Sequence of chain 1.D:
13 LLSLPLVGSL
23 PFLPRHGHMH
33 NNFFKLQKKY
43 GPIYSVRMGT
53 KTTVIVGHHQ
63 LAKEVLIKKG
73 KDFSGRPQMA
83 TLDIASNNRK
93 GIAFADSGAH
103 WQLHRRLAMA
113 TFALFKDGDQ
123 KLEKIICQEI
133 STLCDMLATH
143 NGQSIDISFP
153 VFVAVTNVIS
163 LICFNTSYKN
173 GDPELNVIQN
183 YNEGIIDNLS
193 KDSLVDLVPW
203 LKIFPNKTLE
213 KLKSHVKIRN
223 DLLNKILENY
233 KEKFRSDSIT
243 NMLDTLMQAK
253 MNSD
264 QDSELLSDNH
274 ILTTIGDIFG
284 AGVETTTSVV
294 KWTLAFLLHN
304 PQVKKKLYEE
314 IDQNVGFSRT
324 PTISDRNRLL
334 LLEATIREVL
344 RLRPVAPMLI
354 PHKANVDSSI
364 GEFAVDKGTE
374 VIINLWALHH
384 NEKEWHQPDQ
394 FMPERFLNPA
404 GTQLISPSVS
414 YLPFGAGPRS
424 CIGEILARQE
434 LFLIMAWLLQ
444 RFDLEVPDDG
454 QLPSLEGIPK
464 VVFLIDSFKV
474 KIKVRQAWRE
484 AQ

Binding-site contacts:
Ligand atom C26 contacts residue PHE96 of chain 1.D at 4.1 Å (hydrophobic).
Ligand atom C04 contacts residue ILE187 of chain 1.D at 4.2 Å (hydrophobic).
Ligand atom C17 contacts residue PHE96 of chain 1.D at 4.2 Å (hydrophobic).
Ligand atom N22 contacts residue THR288 of chain 1.D at 3.7 Å.
Ligand atom C09 contacts residue PHE96 of chain 1.D at 4.0 Å (hydrophobic).
Ligand atom C21 contacts residue THR288 of chain 1.D at 3.5 Å.
Ligand atom C19 contacts residue ALA284 of chain 1.D at 3.5 Å (hydrophobic).
Ligand atom C15 contacts residue TYR183 of chain 1.D at 3.5 Å (hydrophobic).
Ligand atom C06 contacts residue VAL464 of chain 1.D at 4.1 Å (hydrophobic).
Ligand atom O14 contacts residue ILE187 of chain 1.D at 3.0 Å.
Ligand atom C26 contacts residue VAL464 of chain 1.D at 3.2 Å (hydrophobic).
Ligand atom C24 contacts residue VAL348 of chain 1.D at 3.9 Å (hydrophobic).
Ligand atom C23 contacts residue THR288 of chain 1.D at 4.1 Å.
Ligand atom C23 contacts residue HEM1 of chain 1.L at 2.1 Å.
Ligand atom O14 contacts residue ASN184 of chain 1.D at 3.1 Å (h-bond).
Ligand atom C03 contacts residue ILE188 of chain 1.D at 3.8 Å (hydrophobic).
Ligand atom C07 contacts residue THR288 of chain 1.D at 4.1 Å.
Ligand atom O16 contacts residue GLY279 of chain 1.D at 3.6 Å.
Ligand atom C04 contacts residue ILE188 of chain 1.D at 3.8 Å (hydrophobic).
Ligand atom C07 contacts residue VAL465 of chain 1.D at 3.5 Å (hydrophobic).
Ligand atom C15 contacts residue ARG221 of chain 1.D at 3.4 Å.
Ligand atom C04 contacts residue ASN184 of chain 1.D at 4.0 Å.
Ligand atom C13 contacts residue ILE187 of chain 1.D at 4.2 Å (hydrophobic).
Ligand atom C13 contacts residue ASN184 of chain 1.D at 3.5 Å.
Ligand atom C18 contacts residue ALA284 of chain 1.D at 3.5 Å (hydrophobic).
Ligand atom C08 contacts residue PHE96 of chain 1.D at 4.0 Å (hydrophobic).
Ligand atom C06 contacts residue VAL465 of chain 1.D at 3.7 Å (hydrophobic).
Ligand atom O16 contacts residue TYR183 of chain 1.D at 4.0 Å.
Ligand atom C19 contacts residue HEM1 of chain 1.L at 4.1 Å.
Ligand atom C24 contacts residue VAL464 of chain 1.D at 4.0 Å (hydrophobic).
Ligand atom C15 contacts residue ASN184 of chain 1.D at 2.9 Å.
Ligand atom O16 contacts residue ARG221 of chain 1.D at 3.2 Å.
Ligand atom C09 contacts residue ASP280 of chain 1.D at 3.5 Å.
Ligand atom C11 contacts residue GLY283 of chain 1.D at 4.2 Å.
Ligand atom N22 contacts residue HEM1 of chain 1.L at 3.2 Å.
Ligand atom C15 contacts residue ILE187 of chain 1.D at 3.4 Å (hydrophobic).
Ligand atom C24 contacts residue ALA349 of chain 1.D at 3.8 Å (hydrophobic).
Ligand atom C13 contacts residue GLY283 of chain 1.D at 4.1 Å.
Ligand atom O16 contacts residue ASN184 of chain 1.D at 3.5 Å (h-bond).
Ligand atom C10 contacts residue ASP280 of chain 1.D at 3.5 Å.

The protein below binds the small molecule below.
Small molecule (SMILES): [C-]#[N+][C@H](C)[C@@H]1CC[C@@H]2[C@@H]3CC[C@H]4C[C@@H](OC=O)CC[C@]4(C)[C@H]3CC[C@@]21C